A small-molecule ligand and the protein it binds are described below.
Small molecule (SMILES): COc1ccc(Cn2ccc3ccc(-c4cc(N)[nH]n4)cc32)cc1

Binding-site contacts:
Ligand atom C08 contacts residue GLY142 of chain 1.A at 3.6 Å.
Ligand atom C24 contacts residue THR86 of chain 1.A at 3.6 Å.
Ligand atom C21 contacts residue TYR113 of chain 1.A at 3.3 Å (hydrophobic).
Ligand atom N11 contacts residue GLY142 of chain 1.A at 3.7 Å.
Ligand atom C10 contacts residue GLY142 of chain 1.A at 3.6 Å.
Ligand atom C08 contacts residue PRO85 of chain 1.A at 3.3 Å (hydrophobic).
Ligand atom O17 contacts residue GLU182 of chain 1.B at 3.2 Å.
Ligand atom C13 contacts residue TYR113 of chain 1.A at 3.6 Å (hydrophobic).
Ligand atom N01 contacts residue ILE135 of chain 1.A at 3.1 Å (h-bond).
Ligand atom C12 contacts residue TYR113 of chain 1.A at 3.4 Å (hydrophobic).
Ligand atom C18 contacts residue GLU182 of chain 1.B at 3.6 Å.
Ligand atom N01 contacts residue SER134 of chain 1.A at 3.0 Å (h-bond).
Ligand atom N04 contacts residue LEU140 of chain 1.A at 2.9 Å (h-bond).
Ligand atom C24 contacts residue PRO87 of chain 1.A at 3.5 Å (hydrophobic).
Ligand atom N11 contacts residue ASN141 of chain 1.A at 3.6 Å.
Ligand atom N04 contacts residue TYR138 of chain 1.A at 3.7 Å.
Ligand atom C21 contacts residue GLY142 of chain 1.A at 3.7 Å.
Ligand atom C05 contacts residue PRO87 of chain 1.A at 3.6 Å (hydrophobic).
Ligand atom C22 contacts residue GLY142 of chain 1.A at 3.6 Å.
Ligand atom C02 contacts residue TYR138 of chain 1.A at 3.6 Å (hydrophobic).
Ligand atom C06 contacts residue PRO87 of chain 1.A at 3.4 Å (hydrophobic).
Ligand atom C09 contacts residue GLY142 of chain 1.A at 3.5 Å.
Ligand atom N01 contacts residue GLY136 of chain 1.A at 3.1 Å (h-bond).
Ligand atom C20 contacts residue VAL139 of chain 1.A at 3.4 Å (hydrophobic).
Ligand atom C21 contacts residue ASN141 of chain 1.A at 3.7 Å.
Ligand atom C23 contacts residue LEU140 of chain 1.A at 3.7 Å (hydrophobic).
Ligand atom N04 contacts residue PRO87 of chain 1.A at 3.7 Å.
Ligand atom C22 contacts residue ARG112 of chain 1.A at 3.7 Å.
Ligand atom C08 contacts residue GLY143 of chain 1.A at 3.5 Å.
Ligand atom C23 contacts residue PRO87 of chain 1.A at 3.5 Å (hydrophobic).
Ligand atom C15 contacts residue GLU114 of chain 1.A at 3.6 Å.
Ligand atom C09 contacts residue GLY143 of chain 1.A at 3.7 Å.
Ligand atom N03 contacts residue LEU140 of chain 1.A at 3.5 Å (h-bond).
Ligand atom C12 contacts residue LEU140 of chain 1.A at 3.2 Å (hydrophobic).
Ligand atom C07 contacts residue PRO85 of chain 1.A at 3.6 Å (hydrophobic).
Ligand atom C07 contacts residue THR86 of chain 1.A at 3.6 Å.
Ligand atom C22 contacts residue GLY111 of chain 1.A at 3.3 Å.
Ligand atom C12 contacts residue ASN141 of chain 1.A at 3.5 Å.
Ligand atom N03 contacts residue TYR138 of chain 1.A at 2.7 Å (h-bond).
Ligand atom C21 contacts residue ARG112 of chain 1.A at 3.6 Å.

Sequence of chain 1.B:
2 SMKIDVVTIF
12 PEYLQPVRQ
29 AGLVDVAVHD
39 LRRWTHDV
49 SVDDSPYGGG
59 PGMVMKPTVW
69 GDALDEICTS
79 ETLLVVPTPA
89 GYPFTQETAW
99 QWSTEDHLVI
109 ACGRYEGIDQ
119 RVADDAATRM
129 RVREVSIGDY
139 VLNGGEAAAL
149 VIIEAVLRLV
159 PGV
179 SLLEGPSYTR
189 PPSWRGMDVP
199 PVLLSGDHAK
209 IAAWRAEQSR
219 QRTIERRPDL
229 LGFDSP

Sequence of chain 1.A:
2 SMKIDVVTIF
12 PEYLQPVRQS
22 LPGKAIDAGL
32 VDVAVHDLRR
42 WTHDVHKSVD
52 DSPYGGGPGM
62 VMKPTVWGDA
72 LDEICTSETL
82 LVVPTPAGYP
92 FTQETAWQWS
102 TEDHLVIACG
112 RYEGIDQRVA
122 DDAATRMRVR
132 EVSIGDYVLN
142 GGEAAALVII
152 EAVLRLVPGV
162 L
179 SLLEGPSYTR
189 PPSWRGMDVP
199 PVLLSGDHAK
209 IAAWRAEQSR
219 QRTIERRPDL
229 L